Binding-site contacts:
Ligand atom C1 contacts residue ASP465 of chain 1.B at 3.8 Å.
Ligand atom O5 contacts residue ASN489 of chain 1.B at 2.4 Å (h-bond).
Ligand atom C1 contacts residue SER491 of chain 1.B at 4.0 Å.
Ligand atom N2 contacts residue ASP514 of chain 1.B at 2.9 Å (salt-bridge).
Ligand atom C3 contacts residue ASN489 of chain 1.B at 3.8 Å.
Ligand atom C5 contacts residue SER467 of chain 1.B at 4.2 Å.
Ligand atom O5 contacts residue ASP465 of chain 1.B at 3.8 Å.
Ligand atom C7 contacts residue ASN489 of chain 1.B at 3.4 Å.
Ligand atom C5 contacts residue ASN489 of chain 1.B at 3.6 Å.
Ligand atom C6 contacts residue SER467 of chain 1.B at 3.7 Å.
Ligand atom O5 contacts residue ARG450 of chain 1.B at 3.4 Å (salt-bridge).
Ligand atom O6 contacts residue SER467 of chain 1.B at 4.0 Å.
Ligand atom C5 contacts residue SER491 of chain 1.B at 4.1 Å.
Ligand atom C7 contacts residue LYS454 of chain 1.B at 4.0 Å.
Ligand atom O3 contacts residue LYS454 of chain 1.B at 4.0 Å.
Ligand atom C7 contacts residue ASP514 of chain 1.B at 3.7 Å.
Ligand atom N2 contacts residue ASN489 of chain 1.B at 2.8 Å (h-bond).
Ligand atom C2 contacts residue ASP465 of chain 1.B at 4.2 Å.
Ligand atom C8 contacts residue ASP514 of chain 1.B at 3.4 Å.
Ligand atom C8 contacts residue CYS457 of chain 1.B at 4.1 Å (hydrophobic).
Ligand atom O6 contacts residue LYS454 of chain 1.B at 3.6 Å.
Ligand atom C1 contacts residue ASP514 of chain 1.B at 4.0 Å.
Ligand atom C2 contacts residue ASP514 of chain 1.B at 3.9 Å.
Ligand atom O5 contacts residue SER491 of chain 1.B at 4.1 Å.
Ligand atom O2 contacts residue ARG450 of chain 1.B at 3.6 Å (salt-bridge).
Ligand atom C8 contacts residue ASN489 of chain 1.B at 4.2 Å.
Ligand atom O7 contacts residue LYS454 of chain 1.B at 3.2 Å (salt-bridge).
Ligand atom C8 contacts residue TYR512 of chain 1.B at 3.5 Å (hydrophobic).
Ligand atom C8 contacts residue LEU468 of chain 1.B at 4.2 Å (hydrophobic).
Ligand atom C1 contacts residue SER467 of chain 1.B at 4.1 Å.
Ligand atom C1 contacts residue ASN489 of chain 1.B at 1.4 Å.
Ligand atom C4 contacts residue ASN489 of chain 1.B at 4.2 Å.
Ligand atom C6 contacts residue ARG450 of chain 1.B at 3.5 Å.
Ligand atom C2 contacts residue ASN489 of chain 1.B at 2.4 Å.
Ligand atom C8 contacts residue LYS454 of chain 1.B at 4.3 Å.
Ligand atom O7 contacts residue ASN489 of chain 1.B at 3.8 Å.
Ligand atom O3 contacts residue ARG450 of chain 1.B at 4.2 Å.
Ligand atom C5 contacts residue ARG450 of chain 1.B at 3.7 Å.
Ligand atom O7 contacts residue ILE453 of chain 1.B at 3.9 Å.
Ligand atom O5 contacts residue SER467 of chain 1.B at 3.3 Å.

Sequence of chain 1.B:
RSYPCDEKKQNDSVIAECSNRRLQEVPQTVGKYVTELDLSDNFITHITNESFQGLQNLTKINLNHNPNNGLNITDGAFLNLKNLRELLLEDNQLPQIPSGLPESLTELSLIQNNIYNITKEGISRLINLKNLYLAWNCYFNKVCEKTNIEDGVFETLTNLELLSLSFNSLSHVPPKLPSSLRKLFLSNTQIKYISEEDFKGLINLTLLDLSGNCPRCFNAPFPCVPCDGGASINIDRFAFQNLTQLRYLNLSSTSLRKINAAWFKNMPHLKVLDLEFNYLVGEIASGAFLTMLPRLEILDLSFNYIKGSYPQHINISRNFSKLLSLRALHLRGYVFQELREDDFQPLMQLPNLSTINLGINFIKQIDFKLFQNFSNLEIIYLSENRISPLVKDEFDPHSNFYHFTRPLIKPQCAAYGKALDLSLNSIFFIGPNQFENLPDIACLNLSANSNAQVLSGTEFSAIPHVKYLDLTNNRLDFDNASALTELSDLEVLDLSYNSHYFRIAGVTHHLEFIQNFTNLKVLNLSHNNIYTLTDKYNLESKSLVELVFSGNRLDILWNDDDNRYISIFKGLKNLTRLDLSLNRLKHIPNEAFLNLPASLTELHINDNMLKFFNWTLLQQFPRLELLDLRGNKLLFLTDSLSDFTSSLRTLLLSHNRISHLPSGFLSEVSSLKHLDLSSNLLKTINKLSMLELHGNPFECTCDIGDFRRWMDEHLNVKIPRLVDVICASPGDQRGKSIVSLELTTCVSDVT

A small-molecule ligand and the protein it binds are described below.
Small molecule (SMILES): CC(=O)N[C@H]1[C@H](O[C@H]2[C@H](O)[C@@H](NC(C)=O)CO[C@@H]2CO)O[C@H](CO)[C@@H](O[C@@H]2O[C@H](CO)[C@@H](O)[C@H](O[C@H]3O[C@H](CO)[C@@H](O)[C@H](O)[C@@H]3O)[C@@H]2O)[C@@H]1O